Sequence of chain 1.C:
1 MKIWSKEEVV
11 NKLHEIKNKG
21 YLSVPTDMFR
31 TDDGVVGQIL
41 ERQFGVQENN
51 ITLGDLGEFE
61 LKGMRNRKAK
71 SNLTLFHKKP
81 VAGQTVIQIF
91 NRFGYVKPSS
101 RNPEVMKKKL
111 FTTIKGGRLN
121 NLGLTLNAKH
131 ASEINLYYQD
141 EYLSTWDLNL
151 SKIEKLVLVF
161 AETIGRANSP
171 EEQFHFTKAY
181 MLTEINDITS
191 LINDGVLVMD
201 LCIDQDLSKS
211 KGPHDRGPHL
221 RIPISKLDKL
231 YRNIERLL

Binding-site contacts:
Ligand atom N2 contacts residue ASP33 of chain 1.C at 2.8 Å (salt-bridge).
Ligand atom O2 contacts residue DG2 of chain 1.J at 2.7 Å (h-bond).
Ligand atom OP2 contacts residue LYS79 of chain 1.C at 2.9 Å (salt-bridge).
Ligand atom N7 contacts residue HIS77 of chain 1.C at 2.9 Å (h-bond).
Ligand atom OP1 contacts residue GLU60 of chain 1.C at 2.5 Å (salt-bridge).
Ligand atom N4 contacts residue ASP215 of chain 1.C at 2.9 Å (salt-bridge).
Ligand atom N7 contacts residue ARG221 of chain 1.C at 2.9 Å (salt-bridge).
Ligand atom O4 contacts residue DA8 of chain 1.J at 2.8 Å (h-bond).
Ligand atom N4 contacts residue ARG216 of chain 1.C at 2.8 Å (salt-bridge).
Ligand atom N1 contacts residue DC3 of chain 1.J at 3.0 Å (h-bond).
Ligand atom O3' contacts residue VAL36 of chain 1.C at 3.1 Å.
Ligand atom O6 contacts residue ARG221 of chain 1.C at 2.8 Å (salt-bridge).
Ligand atom N4 contacts residue DG7 of chain 1.J at 3.0 Å (h-bond).
Ligand atom N3 contacts residue DG6 of chain 1.J at 3.0 Å (h-bond).
Ligand atom O6 contacts residue DC5 of chain 1.J at 2.9 Å (h-bond).
Ligand atom O6 contacts residue DC1 of chain 1.J at 2.8 Å (h-bond).
Ligand atom O6 contacts residue DC4 of chain 1.J at 3.1 Å (h-bond).
Ligand atom N7 contacts residue THR74 of chain 1.C at 2.8 Å (h-bond).
Ligand atom OP1 contacts residue GLY63 of chain 1.C at 2.7 Å (h-bond).
Ligand atom OP1 contacts residue ARG65 of chain 1.C at 2.8 Å (salt-bridge).
Ligand atom N2 contacts residue DC5 of chain 1.J at 2.8 Å (h-bond).
Ligand atom OP1 contacts residue LYS152 of chain 1.C at 2.7 Å (salt-bridge).
Ligand atom O2 contacts residue DG6 of chain 1.J at 2.9 Å (h-bond).
Ligand atom N2 contacts residue DC4 of chain 1.J at 2.7 Å (h-bond).
Ligand atom N1 contacts residue DC1 of chain 1.J at 2.9 Å (h-bond).
Ligand atom N3 contacts residue DG2 of chain 1.J at 3.0 Å (h-bond).
Ligand atom OP1 contacts residue ARG67 of chain 1.C at 3.0 Å (salt-bridge).
Ligand atom N3 contacts residue DG7 of chain 1.J at 3.0 Å (h-bond).
Ligand atom OP1 contacts residue LYS78 of chain 1.C at 2.6 Å (salt-bridge).
Ligand atom O6 contacts residue HIS219 of chain 1.C at 3.0 Å (h-bond).
Ligand atom C5' contacts residue ILE51 of chain 1.C at 3.1 Å (hydrophobic).
Ligand atom N2 contacts residue DC3 of chain 1.J at 2.9 Å (h-bond).
Ligand atom N3 contacts residue DA8 of chain 1.J at 2.8 Å (h-bond).
Ligand atom N1 contacts residue DC4 of chain 1.J at 3.0 Å (h-bond).
Ligand atom N1 contacts residue DC5 of chain 1.J at 2.9 Å (h-bond).
Ligand atom N2 contacts residue DC9 of chain 1.J at 2.9 Å (h-bond).
Ligand atom N4 contacts residue DG6 of chain 1.J at 2.9 Å (h-bond).
Ligand atom OP2 contacts residue HIS77 of chain 1.C at 2.6 Å (h-bond).
Ligand atom O2 contacts residue DG7 of chain 1.J at 2.9 Å (h-bond).
Ligand atom N2 contacts residue DC1 of chain 1.J at 3.0 Å (h-bond).

The protein below binds the small molecule below.
Small molecule (SMILES): Cc1cn([C@H]2C[C@H](O[P](=O)(O)OC[C@H]3O[C@@H](n4ccc(N)nc4=O)C[C@@H]3O[P](=O)(O)OC[C@H]3O[C@@H](n4ccc(N)nc4=O)C[C@@H]3O[P](=O)(O)OC[C@H]3O[C@@H](n4cnc5c(=O)nc(N)[nH]c54)C[C@@H]3O[P](=O)(O)OC[C@H]3O[C@@H](n4cnc5c(=O)nc(N)[nH]c54)C[C@@H]3O[P](=O)(O)OC[C@H]3O[C@@H](n4cnc5c(=O)nc(N)[nH]c54)C[C@@H]3O[P](=O)(O)OC[C@H]3O[C@@H](n4ccc(N)nc4=O)C[C@@H]3O[P](=O)(O)OC[C@H]3O[C@@H](n4cnc5c(=O)nc(N)[nH]c54)C[C@@H]3O)[C@@H](CO[P](=O)(O)O[C@H]3C[C@H](n4cnc5c(=O)nc(N)[nH]c54)O[C@@H]3CO)O2)c(=O)[nH]c1=O